Binding-site contacts:
Ligand atom N2 contacts residue SER246 of chain 1.D at 3.1 Å (h-bond).
Ligand atom N3 contacts residue ASN61 of chain 1.D at 3.2 Å (h-bond).
Ligand atom N3 contacts residue TYR62 of chain 1.D at 3.3 Å.
Ligand atom N1 contacts residue ARG98 of chain 1.D at 3.0 Å (salt-bridge).
Ligand atom C5 contacts residue TYR207 of chain 1.D at 3.3 Å (hydrophobic).
Ligand atom N3 contacts residue TYR286 of chain 1.D at 3.2 Å (h-bond).
Ligand atom N1 contacts residue ARG98 of chain 1.D at 3.3 Å.
Ligand atom C2 contacts residue TYR207 of chain 1.D at 2.9 Å (hydrophobic).
Ligand atom N1 contacts residue GLU250 of chain 1.D at 2.8 Å (salt-bridge).
Ligand atom C2 contacts residue ASN61 of chain 1.D at 3.3 Å.
Ligand atom C5 contacts residue ARG98 of chain 1.D at 3.0 Å.
Ligand atom N3 contacts residue GLN65 of chain 1.D at 3.1 Å (h-bond).
Ligand atom O2' contacts residue HIS95 of chain 1.D at 3.1 Å.
Ligand atom N2 contacts residue GLU250 of chain 1.D at 2.8 Å (salt-bridge).
Ligand atom N3 contacts residue ARG98 of chain 1.D at 3.2 Å.
Ligand atom O2 contacts residue ARG171 of chain 1.D at 3.0 Å.
Ligand atom N3 contacts residue ASN285 of chain 1.D at 2.9 Å (h-bond).
Ligand atom C6 contacts residue ARG98 of chain 1.D at 2.9 Å.
Ligand atom N1 contacts residue GLN174 of chain 1.D at 3.3 Å (h-bond).
Ligand atom N1 contacts residue TYR207 of chain 1.D at 2.8 Å (h-bond).
Ligand atom O2 contacts residue HIS95 of chain 1.D at 3.3 Å (h-bond).
Ligand atom C2 contacts residue ARG98 of chain 1.D at 3.2 Å.
Ligand atom O2' contacts residue ASN132 of chain 1.D at 3.2 Å (h-bond).
Ligand atom C2 contacts residue ARG171 of chain 1.D at 3.1 Å.
Ligand atom C2 contacts residue ARG98 of chain 1.D at 3.3 Å.
Ligand atom N3 contacts residue ARG171 of chain 1.D at 2.9 Å.
Ligand atom O4 contacts residue GLN65 of chain 1.D at 3.2 Å (h-bond).
Ligand atom O2 contacts residue ASN61 of chain 1.D at 2.6 Å (h-bond).
Ligand atom O2 contacts residue ASN206 of chain 1.D at 3.0 Å (h-bond).
Ligand atom C2 contacts residue GLU250 of chain 1.D at 3.2 Å.
Ligand atom O2' contacts residue HIS168 of chain 1.D at 3.3 Å.
Ligand atom O5' contacts residue ARG98 of chain 1.D at 3.3 Å (salt-bridge).
Ligand atom C2 contacts residue TYR286 of chain 1.D at 3.2 Å (hydrophobic).
Ligand atom C5 contacts residue ARG326 of chain 1.D at 3.1 Å.
Ligand atom O2 contacts residue TYR207 of chain 1.D at 3.1 Å.
Ligand atom C2 contacts residue GLN101 of chain 1.D at 3.3 Å.
Ligand atom C4 contacts residue ARG98 of chain 1.D at 3.2 Å.
Ligand atom N3 contacts residue TYR207 of chain 1.D at 3.2 Å (h-bond).
Ligand atom C2' contacts residue TYR207 of chain 1.D at 3.1 Å (hydrophobic).
Ligand atom C6 contacts residue TYR207 of chain 1.D at 3.1 Å (hydrophobic).

This small molecule binds to this protein.
Small molecule (SMILES): Nc1nc(=O)c2ncn([C@@H]3O[C@H](CO[P](=O)(O)O[C@H]4[C@@H](O)[C@H](n5ccc(=O)[nH]c5=O)O[C@@H]4CO)[C@@H](O[P](=O)(O)OC[C@H]4O[C@@H](n5ccc(=O)[nH]c5=O)[C@H](O)[C@@H]4O[P](=O)(O)OC[C@H]4O[C@@H](n5cnc6c(N)ncnc65)[C@H](O)[C@@H]4O[P](=O)(O)OC[C@H]4O[C@@H](n5ccc(=O)[nH]c5=O)[C@H](O)[C@@H]4O[P](=O)(O)OC[C@H]4O[C@@H](n5cnc6c(N)ncnc65)[C@H](O)[C@@H]4O[P](=O)(O)OC[C@H]4O[C@@H](n5ccc(=O)[nH]c5=O)[C@H](O)[C@@H]4O[P](=O)(O)OC[C@H]4O[C@@H](n5cnc6c(N)ncnc65)[C@H](O)[C@@H]4O)[C@H]3O)c2[nH]1

Sequence of chain 1.D:
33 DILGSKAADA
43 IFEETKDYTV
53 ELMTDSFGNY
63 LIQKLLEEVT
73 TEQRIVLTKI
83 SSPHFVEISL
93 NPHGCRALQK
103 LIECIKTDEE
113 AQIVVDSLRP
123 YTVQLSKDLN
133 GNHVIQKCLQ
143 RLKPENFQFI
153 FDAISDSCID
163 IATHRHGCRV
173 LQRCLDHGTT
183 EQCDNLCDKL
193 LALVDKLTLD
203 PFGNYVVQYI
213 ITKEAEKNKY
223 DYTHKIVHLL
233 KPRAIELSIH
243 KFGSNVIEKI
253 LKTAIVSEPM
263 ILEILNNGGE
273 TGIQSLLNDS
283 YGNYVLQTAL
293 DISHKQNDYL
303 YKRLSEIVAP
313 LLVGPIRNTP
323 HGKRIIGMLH